Sequence of chain 1.B:
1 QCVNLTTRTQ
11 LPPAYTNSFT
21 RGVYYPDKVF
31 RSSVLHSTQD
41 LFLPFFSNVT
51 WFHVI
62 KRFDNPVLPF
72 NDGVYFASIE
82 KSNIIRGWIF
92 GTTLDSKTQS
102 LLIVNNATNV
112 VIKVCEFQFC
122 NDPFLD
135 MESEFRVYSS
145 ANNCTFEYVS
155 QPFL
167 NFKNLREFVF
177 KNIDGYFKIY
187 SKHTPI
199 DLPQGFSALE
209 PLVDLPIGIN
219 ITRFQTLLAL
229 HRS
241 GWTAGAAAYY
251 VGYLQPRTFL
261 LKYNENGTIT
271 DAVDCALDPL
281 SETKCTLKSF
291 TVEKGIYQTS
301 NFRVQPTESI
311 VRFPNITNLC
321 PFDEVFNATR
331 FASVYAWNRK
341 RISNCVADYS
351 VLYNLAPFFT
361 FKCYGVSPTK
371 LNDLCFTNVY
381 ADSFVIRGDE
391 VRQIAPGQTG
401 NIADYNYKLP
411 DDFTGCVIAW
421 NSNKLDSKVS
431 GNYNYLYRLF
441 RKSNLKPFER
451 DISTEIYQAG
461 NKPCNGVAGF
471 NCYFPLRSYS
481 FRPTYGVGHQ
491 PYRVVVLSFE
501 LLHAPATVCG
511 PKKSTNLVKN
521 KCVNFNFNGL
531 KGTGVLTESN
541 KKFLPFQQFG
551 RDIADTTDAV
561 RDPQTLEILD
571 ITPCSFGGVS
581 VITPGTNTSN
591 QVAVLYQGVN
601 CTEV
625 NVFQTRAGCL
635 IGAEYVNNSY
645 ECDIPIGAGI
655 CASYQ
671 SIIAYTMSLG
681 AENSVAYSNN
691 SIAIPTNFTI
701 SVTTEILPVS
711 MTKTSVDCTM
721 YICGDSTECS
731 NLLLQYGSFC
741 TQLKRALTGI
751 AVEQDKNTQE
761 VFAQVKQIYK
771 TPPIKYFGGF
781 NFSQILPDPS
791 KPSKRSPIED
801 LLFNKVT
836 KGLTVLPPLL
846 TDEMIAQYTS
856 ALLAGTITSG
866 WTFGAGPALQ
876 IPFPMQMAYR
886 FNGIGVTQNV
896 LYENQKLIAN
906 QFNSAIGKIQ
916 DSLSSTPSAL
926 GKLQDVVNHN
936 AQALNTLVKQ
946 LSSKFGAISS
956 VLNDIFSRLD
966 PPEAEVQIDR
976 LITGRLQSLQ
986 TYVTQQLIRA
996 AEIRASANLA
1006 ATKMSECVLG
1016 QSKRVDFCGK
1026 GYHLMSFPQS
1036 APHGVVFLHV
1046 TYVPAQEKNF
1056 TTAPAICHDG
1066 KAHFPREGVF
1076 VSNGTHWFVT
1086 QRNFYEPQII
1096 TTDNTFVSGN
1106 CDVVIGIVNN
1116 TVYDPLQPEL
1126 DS

The protein below binds the small molecule below.
Small molecule (SMILES): CC(=O)N[C@@H]1[C@@H](O)[C@H](O)[C@@H](CO)O[C@H]1O

Sequence of chain 1.C:
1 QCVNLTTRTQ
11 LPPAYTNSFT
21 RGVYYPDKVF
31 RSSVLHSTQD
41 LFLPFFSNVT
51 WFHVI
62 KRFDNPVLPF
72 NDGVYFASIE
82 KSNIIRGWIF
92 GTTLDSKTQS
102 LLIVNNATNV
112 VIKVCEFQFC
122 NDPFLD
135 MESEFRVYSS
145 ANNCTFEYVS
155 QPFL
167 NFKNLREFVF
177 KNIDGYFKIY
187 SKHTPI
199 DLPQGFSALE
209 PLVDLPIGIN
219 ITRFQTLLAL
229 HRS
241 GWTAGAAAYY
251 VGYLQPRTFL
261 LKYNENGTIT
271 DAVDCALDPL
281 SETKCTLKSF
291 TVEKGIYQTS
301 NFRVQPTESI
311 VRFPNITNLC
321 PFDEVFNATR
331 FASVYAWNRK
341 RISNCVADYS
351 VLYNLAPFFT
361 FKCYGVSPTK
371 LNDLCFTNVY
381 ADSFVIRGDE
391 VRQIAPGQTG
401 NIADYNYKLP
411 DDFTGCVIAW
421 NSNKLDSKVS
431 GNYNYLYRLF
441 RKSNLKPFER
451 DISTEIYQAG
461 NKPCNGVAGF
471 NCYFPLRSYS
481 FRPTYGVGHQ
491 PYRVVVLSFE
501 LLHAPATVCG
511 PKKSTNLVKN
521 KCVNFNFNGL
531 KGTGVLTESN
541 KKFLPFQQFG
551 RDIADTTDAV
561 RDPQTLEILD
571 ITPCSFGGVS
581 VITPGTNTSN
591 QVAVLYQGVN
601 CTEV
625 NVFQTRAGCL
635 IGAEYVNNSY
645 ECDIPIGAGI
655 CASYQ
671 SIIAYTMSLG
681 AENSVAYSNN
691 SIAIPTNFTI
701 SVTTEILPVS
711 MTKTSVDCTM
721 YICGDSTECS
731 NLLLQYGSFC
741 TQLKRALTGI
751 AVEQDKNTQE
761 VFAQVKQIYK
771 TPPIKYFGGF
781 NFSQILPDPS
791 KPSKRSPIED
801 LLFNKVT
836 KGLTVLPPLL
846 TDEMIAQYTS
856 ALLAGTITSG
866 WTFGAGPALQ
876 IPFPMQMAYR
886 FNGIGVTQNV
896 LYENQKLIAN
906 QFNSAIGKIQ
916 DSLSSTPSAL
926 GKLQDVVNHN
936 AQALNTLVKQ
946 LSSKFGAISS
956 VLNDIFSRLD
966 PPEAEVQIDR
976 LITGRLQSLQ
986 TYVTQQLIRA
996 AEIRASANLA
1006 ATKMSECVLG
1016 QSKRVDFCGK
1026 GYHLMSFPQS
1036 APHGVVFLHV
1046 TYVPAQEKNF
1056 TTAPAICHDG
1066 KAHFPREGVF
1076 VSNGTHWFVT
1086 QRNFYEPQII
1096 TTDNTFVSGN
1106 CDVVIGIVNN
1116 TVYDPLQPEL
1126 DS

Binding-site contacts:
Ligand atom C4 contacts residue ASN689 of chain 1.C at 4.2 Å.
Ligand atom O7 contacts residue TYR776 of chain 1.B at 4.3 Å.
Ligand atom O5 contacts residue TYR776 of chain 1.B at 4.5 Å.
Ligand atom C7 contacts residue ASN689 of chain 1.C at 3.4 Å.
Ligand atom C8 contacts residue GLY1111 of chain 1.C at 4.3 Å.
Ligand atom C8 contacts residue ASN690 of chain 1.C at 4.3 Å.
Ligand atom C1 contacts residue ASN689 of chain 1.C at 1.4 Å.
Ligand atom C7 contacts residue ASN690 of chain 1.C at 4.4 Å.
Ligand atom C1 contacts residue ASN690 of chain 1.C at 4.1 Å.
Ligand atom O5 contacts residue ASN689 of chain 1.C at 2.4 Å (h-bond).
Ligand atom C2 contacts residue ASN689 of chain 1.C at 2.5 Å.
Ligand atom N2 contacts residue ASN689 of chain 1.C at 2.9 Å (h-bond).
Ligand atom C5 contacts residue ASN689 of chain 1.C at 3.7 Å.
Ligand atom N2 contacts residue ASN690 of chain 1.C at 3.9 Å.
Ligand atom C3 contacts residue ASN689 of chain 1.C at 3.8 Å.
Ligand atom C8 contacts residue ASN689 of chain 1.C at 4.5 Å.
Ligand atom O7 contacts residue ASN689 of chain 1.C at 3.4 Å (h-bond).
Ligand atom O6 contacts residue TYR776 of chain 1.B at 4.1 Å.